The protein below binds the small molecule below.
Small molecule (SMILES): CC(=O)N[C@H]1[C@H](O[C@H]2[C@H](O)[C@@H](NC(C)=O)CO[C@@H]2CO)O[C@H](CO)[C@@H](O)[C@@H]1O

Sequence of chain 1.I:
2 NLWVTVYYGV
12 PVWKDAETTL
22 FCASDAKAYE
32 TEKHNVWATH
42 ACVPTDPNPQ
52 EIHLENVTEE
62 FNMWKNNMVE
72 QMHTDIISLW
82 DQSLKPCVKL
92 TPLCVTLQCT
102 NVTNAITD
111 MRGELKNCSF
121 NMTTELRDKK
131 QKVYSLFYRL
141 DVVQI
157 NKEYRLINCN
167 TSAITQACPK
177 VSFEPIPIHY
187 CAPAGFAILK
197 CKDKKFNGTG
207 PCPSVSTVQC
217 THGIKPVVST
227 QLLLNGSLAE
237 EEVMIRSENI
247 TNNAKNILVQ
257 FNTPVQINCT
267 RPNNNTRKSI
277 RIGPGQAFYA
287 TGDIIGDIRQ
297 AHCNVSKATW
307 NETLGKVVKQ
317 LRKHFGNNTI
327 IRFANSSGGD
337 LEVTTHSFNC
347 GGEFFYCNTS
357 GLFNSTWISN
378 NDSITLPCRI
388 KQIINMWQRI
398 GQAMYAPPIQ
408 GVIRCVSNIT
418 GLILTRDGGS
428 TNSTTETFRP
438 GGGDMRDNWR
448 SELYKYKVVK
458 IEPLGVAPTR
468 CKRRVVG

Binding-site contacts:
Ligand atom C7 contacts residue TYR134 of chain 1.I at 4.1 Å (hydrophobic).
Ligand atom C3 contacts residue ASN117 of chain 1.I at 3.7 Å.
Ligand atom O7 contacts residue LEU136 of chain 1.I at 3.4 Å.
Ligand atom C8 contacts residue ASN117 of chain 1.I at 3.7 Å.
Ligand atom C4 contacts residue ASN117 of chain 1.I at 4.2 Å.
Ligand atom O7 contacts residue TYR134 of chain 1.I at 3.1 Å.
Ligand atom O5 contacts residue TYR134 of chain 1.I at 4.4 Å.
Ligand atom C5 contacts residue ASN117 of chain 1.I at 3.7 Å.
Ligand atom O7 contacts residue VAL103 of chain 1.I at 4.3 Å.
Ligand atom N2 contacts residue ASN117 of chain 1.I at 2.8 Å (h-bond).
Ligand atom C1 contacts residue ASN117 of chain 1.I at 1.5 Å.
Ligand atom O7 contacts residue ASN117 of chain 1.I at 4.1 Å.
Ligand atom C6 contacts residue TYR134 of chain 1.I at 4.0 Å (hydrophobic).
Ligand atom O5 contacts residue ASN117 of chain 1.I at 2.4 Å (h-bond).
Ligand atom C7 contacts residue ASN117 of chain 1.I at 3.4 Å.
Ligand atom C7 contacts residue LEU136 of chain 1.I at 4.3 Å (hydrophobic).
Ligand atom C8 contacts residue VAL103 of chain 1.I at 4.2 Å (hydrophobic).
Ligand atom C8 contacts residue THR104 of chain 1.I at 3.9 Å.
Ligand atom C5 contacts residue TYR134 of chain 1.I at 3.9 Å (hydrophobic).
Ligand atom O7 contacts residue ASP289 of chain 1.I at 3.9 Å.
Ligand atom C2 contacts residue ASN117 of chain 1.I at 2.4 Å.